This small molecule binds to this protein.
Small molecule (SMILES): NC(=O)C(=O)O

Sequence of chain 4.A:
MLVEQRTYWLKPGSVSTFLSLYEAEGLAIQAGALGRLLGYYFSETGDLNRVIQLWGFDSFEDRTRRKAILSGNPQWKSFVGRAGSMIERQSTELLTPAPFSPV

Binding-site contacts:
Ligand atom O2 contacts residue ILE95 of chain 4.A at 3.7 Å.
Ligand atom O2 contacts residue PHE87 of chain 4.A at 3.8 Å.
Ligand atom O2 contacts residue PHE26 of chain 4.A at 4.2 Å.
Ligand atom C1 contacts residue TRP84 of chain 4.A at 3.7 Å (hydrophobic).
Ligand atom O1 contacts residue PHE87 of chain 4.A at 3.8 Å.
Ligand atom N1 contacts residue TYR16 of chain 4.A at 2.6 Å (h-bond).
Ligand atom O1 contacts residue TYR48 of chain 4.A at 4.5 Å.
Ligand atom O1 contacts residue TYR30 of chain 4.A at 4.2 Å.
Ligand atom O3 contacts residue TRP84 of chain 4.A at 4.3 Å.
Ligand atom C2 contacts residue TRP84 of chain 4.A at 4.1 Å (hydrophobic).
Ligand atom O1 contacts residue PHE26 of chain 4.A at 3.9 Å.
Ligand atom N1 contacts residue TRP84 of chain 4.A at 3.7 Å.
Ligand atom O3 contacts residue VAL88 of chain 4.A at 4.2 Å.
Ligand atom O1 contacts residue TYR16 of chain 4.A at 3.9 Å.
Ligand atom O1 contacts residue GLN38 of chain 4.A at 4.4 Å.
Ligand atom O3 contacts residue GLN98 of chain 4.A at 4.3 Å.
Ligand atom C2 contacts residue ILE95 of chain 4.A at 4.0 Å (hydrophobic).
Ligand atom C2 contacts residue PHE87 of chain 4.A at 4.4 Å (hydrophobic).
Ligand atom C1 contacts residue PHE87 of chain 4.A at 4.4 Å (hydrophobic).
Ligand atom O3 contacts residue ILE95 of chain 4.A at 4.0 Å.
Ligand atom O3 contacts residue TYR16 of chain 4.A at 4.1 Å.
Ligand atom O2 contacts residue VAL88 of chain 4.A at 4.4 Å.
Ligand atom C1 contacts residue TYR16 of chain 4.A at 3.5 Å (hydrophobic).
Ligand atom C2 contacts residue VAL88 of chain 4.A at 4.4 Å (hydrophobic).
Ligand atom N1 contacts residue GLN38 of chain 4.A at 3.9 Å.
Ligand atom O1 contacts residue TRP84 of chain 4.A at 3.6 Å.
Ligand atom C2 contacts residue TYR16 of chain 4.A at 4.0 Å (hydrophobic).